A small-molecule ligand and the protein it binds are described below.
Small molecule (SMILES): CC(=O)N[C@@H]1[C@@H](O)[C@H](O)[C@@H](CO)O[C@H]1O

Sequence of chain 1.B:
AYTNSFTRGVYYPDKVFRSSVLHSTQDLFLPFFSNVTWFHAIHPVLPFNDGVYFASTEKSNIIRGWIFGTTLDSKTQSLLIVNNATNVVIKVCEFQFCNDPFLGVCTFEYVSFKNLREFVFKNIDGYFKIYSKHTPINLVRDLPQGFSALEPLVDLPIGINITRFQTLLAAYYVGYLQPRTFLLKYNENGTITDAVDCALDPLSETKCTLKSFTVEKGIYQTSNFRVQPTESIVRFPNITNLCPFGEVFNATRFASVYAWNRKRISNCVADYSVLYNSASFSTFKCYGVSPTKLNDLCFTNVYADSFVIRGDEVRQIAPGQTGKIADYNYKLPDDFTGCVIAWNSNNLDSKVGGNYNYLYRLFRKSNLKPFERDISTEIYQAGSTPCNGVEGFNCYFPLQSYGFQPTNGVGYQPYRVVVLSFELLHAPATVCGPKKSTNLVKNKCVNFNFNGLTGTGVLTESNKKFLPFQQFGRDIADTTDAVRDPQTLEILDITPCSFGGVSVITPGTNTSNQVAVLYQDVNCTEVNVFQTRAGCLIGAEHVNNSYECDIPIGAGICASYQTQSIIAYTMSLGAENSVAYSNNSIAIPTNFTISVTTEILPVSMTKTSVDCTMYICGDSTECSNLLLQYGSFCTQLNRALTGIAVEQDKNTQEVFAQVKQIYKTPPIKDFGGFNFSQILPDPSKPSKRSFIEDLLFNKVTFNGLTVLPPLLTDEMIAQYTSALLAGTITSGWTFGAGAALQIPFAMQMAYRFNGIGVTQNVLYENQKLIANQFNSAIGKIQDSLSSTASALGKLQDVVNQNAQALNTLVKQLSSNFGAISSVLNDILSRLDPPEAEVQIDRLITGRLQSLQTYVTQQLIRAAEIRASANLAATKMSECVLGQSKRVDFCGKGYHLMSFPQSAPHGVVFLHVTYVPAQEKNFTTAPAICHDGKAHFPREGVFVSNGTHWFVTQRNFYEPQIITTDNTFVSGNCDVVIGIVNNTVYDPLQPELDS

Binding-site contacts:
Ligand atom C7 contacts residue ASN603 of chain 1.B at 3.3 Å.
Ligand atom C8 contacts residue ASN603 of chain 1.B at 4.0 Å.
Ligand atom C3 contacts residue ASN603 of chain 1.B at 3.8 Å.
Ligand atom C4 contacts residue ASN603 of chain 1.B at 4.3 Å.
Ligand atom N2 contacts residue ASN603 of chain 1.B at 3.0 Å (h-bond).
Ligand atom O7 contacts residue ASN603 of chain 1.B at 3.6 Å (h-bond).
Ligand atom O5 contacts residue ASN603 of chain 1.B at 2.4 Å (h-bond).
Ligand atom C1 contacts residue ASN603 of chain 1.B at 1.4 Å.
Ligand atom C5 contacts residue ASN603 of chain 1.B at 3.7 Å.
Ligand atom C2 contacts residue ASN603 of chain 1.B at 2.5 Å.